Sequence of chain 1.A:
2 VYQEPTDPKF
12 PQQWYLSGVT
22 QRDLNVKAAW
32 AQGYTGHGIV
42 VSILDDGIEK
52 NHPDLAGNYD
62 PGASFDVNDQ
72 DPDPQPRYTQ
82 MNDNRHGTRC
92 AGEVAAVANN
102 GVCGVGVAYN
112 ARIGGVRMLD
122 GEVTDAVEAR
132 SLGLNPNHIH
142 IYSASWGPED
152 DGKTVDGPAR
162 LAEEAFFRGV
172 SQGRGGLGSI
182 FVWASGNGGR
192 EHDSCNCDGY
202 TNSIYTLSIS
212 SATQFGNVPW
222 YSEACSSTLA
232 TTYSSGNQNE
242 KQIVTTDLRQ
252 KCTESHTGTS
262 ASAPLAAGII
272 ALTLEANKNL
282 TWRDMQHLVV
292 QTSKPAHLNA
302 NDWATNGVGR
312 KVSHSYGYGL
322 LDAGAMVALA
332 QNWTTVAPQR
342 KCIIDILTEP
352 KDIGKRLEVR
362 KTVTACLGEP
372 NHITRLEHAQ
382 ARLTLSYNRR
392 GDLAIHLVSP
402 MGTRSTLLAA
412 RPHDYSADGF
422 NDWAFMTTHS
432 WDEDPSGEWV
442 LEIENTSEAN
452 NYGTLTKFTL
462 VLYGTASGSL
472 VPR

The protein below binds the small molecule below.
Small molecule (SMILES): CC(C)(C)[C@H](NC(=O)[C@H](CCON=C(N)N)NC(=O)Cc1ccc(CN)cc1)C(=O)N[C@@H](CCCCN)C(=O)NCc1ccc(C(=N)N)cc1

Binding-site contacts:
Ligand atom CG contacts residue GLU129 of chain 1.A at 3.3 Å.
Ligand atom N35 contacts residue PRO149 of chain 1.A at 3.0 Å (h-bond).
Ligand atom NE contacts residue GLU129 of chain 1.A at 2.7 Å (salt-bridge).
Ligand atom OD contacts residue GLU129 of chain 1.A at 3.4 Å (salt-bridge).
Ligand atom N23 contacts residue SER146 of chain 1.A at 2.8 Å (h-bond).
Ligand atom C16 contacts residue SER146 of chain 1.A at 3.5 Å.
Ligand atom N23 contacts residue SER261 of chain 1.A at 3.5 Å (h-bond).
Ligand atom C18 contacts residue ASP151 of chain 1.A at 3.4 Å.
Ligand atom NZ contacts residue ASP47 of chain 1.A at 2.6 Å (salt-bridge).
Ligand atom N1 contacts residue ASP157 of chain 1.A at 2.6 Å (salt-bridge).
Ligand atom N34 contacts residue ASP199 of chain 1.A at 2.8 Å (salt-bridge).
Ligand atom O contacts residue TRP147 of chain 1.A at 3.2 Å.
Ligand atom NH2 contacts residue ASP157 of chain 1.A at 3.0 Å (salt-bridge).
Ligand atom CG2 contacts residue GLY148 of chain 1.A at 3.4 Å.
Ligand atom C21 contacts residue ALA185 of chain 1.A at 3.5 Å (hydrophobic).
Ligand atom N34 contacts residue ALA185 of chain 1.A at 2.8 Å (h-bond).
Ligand atom C16 contacts residue ASN188 of chain 1.A at 3.5 Å.
Ligand atom C27 contacts residue ASP199 of chain 1.A at 3.2 Å.
Ligand atom C contacts residue GLY148 of chain 1.A at 3.5 Å.
Ligand atom N contacts residue GLY148 of chain 1.A at 2.8 Å (h-bond).
Ligand atom C21 contacts residue TRP147 of chain 1.A at 3.4 Å (hydrophobic).
Ligand atom C22 contacts residue TRP147 of chain 1.A at 3.4 Å (hydrophobic).
Ligand atom N35 contacts residue ASP199 of chain 1.A at 2.8 Å (salt-bridge).
Ligand atom CZ contacts residue TYR201 of chain 1.A at 3.5 Å (hydrophobic).
Ligand atom C19 contacts residue ASP151 of chain 1.A at 3.1 Å.
Ligand atom O contacts residue GLY148 of chain 1.A at 3.2 Å (h-bond).
Ligand atom N34 contacts residue THR202 of chain 1.A at 3.5 Å.
Ligand atom C22 contacts residue THR260 of chain 1.A at 3.4 Å.
Ligand atom N35 contacts residue GLY148 of chain 1.A at 3.5 Å.
Ligand atom C16 contacts residue SER261 of chain 1.A at 3.3 Å.
Ligand atom NH2 contacts residue TYR201 of chain 1.A at 2.8 Å (h-bond).
Ligand atom NE contacts residue TYR201 of chain 1.A at 3.2 Å (h-bond).
Ligand atom NH1 contacts residue PRO149 of chain 1.A at 3.5 Å.
Ligand atom NZ contacts residue ASP84 of chain 1.A at 2.9 Å (salt-bridge).
Ligand atom CE contacts residue ASP47 of chain 1.A at 3.3 Å.
Ligand atom CZ contacts residue ASP157 of chain 1.A at 3.3 Å.
Ligand atom CA contacts residue GLY148 of chain 1.A at 3.3 Å.
Ligand atom C22 contacts residue SER146 of chain 1.A at 3.4 Å.
Ligand atom C17 contacts residue THR260 of chain 1.A at 3.5 Å.
Ligand atom NH1 contacts residue ASP157 of chain 1.A at 2.7 Å (salt-bridge).